Sequence of chain 1.B:
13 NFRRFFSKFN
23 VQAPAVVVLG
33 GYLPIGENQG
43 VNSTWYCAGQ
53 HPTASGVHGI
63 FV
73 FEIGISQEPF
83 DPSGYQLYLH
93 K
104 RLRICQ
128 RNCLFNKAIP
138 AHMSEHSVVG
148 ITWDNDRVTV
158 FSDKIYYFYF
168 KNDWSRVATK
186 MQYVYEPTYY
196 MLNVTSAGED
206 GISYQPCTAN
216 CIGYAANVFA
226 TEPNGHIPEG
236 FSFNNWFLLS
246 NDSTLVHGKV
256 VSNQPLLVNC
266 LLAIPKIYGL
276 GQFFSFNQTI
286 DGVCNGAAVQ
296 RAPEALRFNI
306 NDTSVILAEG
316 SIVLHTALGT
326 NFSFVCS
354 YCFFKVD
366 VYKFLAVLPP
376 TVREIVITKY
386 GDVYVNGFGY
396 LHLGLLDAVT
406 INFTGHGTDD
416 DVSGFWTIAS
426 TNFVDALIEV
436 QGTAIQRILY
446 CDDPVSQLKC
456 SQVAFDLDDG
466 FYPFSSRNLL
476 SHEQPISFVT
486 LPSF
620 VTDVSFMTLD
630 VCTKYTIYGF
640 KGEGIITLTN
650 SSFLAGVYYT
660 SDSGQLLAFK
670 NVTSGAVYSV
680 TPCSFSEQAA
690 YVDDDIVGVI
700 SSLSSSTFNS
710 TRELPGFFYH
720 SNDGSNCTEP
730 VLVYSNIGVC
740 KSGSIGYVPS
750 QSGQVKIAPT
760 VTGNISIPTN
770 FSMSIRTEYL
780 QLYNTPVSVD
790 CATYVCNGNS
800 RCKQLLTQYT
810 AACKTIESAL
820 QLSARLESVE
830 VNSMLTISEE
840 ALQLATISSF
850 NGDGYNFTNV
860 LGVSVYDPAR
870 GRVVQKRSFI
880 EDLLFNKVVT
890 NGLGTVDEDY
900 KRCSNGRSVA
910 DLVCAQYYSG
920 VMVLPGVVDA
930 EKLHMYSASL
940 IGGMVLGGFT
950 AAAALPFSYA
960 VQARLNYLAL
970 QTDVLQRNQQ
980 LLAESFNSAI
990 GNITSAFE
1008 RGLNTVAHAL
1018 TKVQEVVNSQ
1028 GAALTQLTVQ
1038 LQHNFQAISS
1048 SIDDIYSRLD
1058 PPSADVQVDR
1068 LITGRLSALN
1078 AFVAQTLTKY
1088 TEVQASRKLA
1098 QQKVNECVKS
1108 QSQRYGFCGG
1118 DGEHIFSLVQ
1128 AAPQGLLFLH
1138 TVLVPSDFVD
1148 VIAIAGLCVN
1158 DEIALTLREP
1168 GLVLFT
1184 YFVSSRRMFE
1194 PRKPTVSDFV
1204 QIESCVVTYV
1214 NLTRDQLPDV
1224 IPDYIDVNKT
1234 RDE

A small-molecule ligand and the protein it binds are described below.
Small molecule (SMILES): CC(=O)N[C@H]1[C@H](O[C@H]2[C@H](O)[C@@H](NC(C)=O)CO[C@@H]2CO)O[C@H](CO)[C@@H](O[C@@H]2O[C@H](CO)[C@@H](O)[C@H](O)[C@@H]2O)[C@@H]1O

Binding-site contacts:
Ligand atom O7 contacts residue ASN763 of chain 1.B at 4.2 Å.
Ligand atom O7 contacts residue ILE1149 of chain 1.B at 4.2 Å.
Ligand atom N2 contacts residue ASN763 of chain 1.B at 2.8 Å (h-bond).
Ligand atom C1 contacts residue ASN763 of chain 1.B at 1.4 Å.
Ligand atom C8 contacts residue ASP1147 of chain 1.B at 4.4 Å.
Ligand atom O5 contacts residue ASN763 of chain 1.B at 2.4 Å (h-bond).
Ligand atom C4 contacts residue ASN763 of chain 1.B at 4.3 Å.
Ligand atom C3 contacts residue ASN763 of chain 1.B at 3.8 Å.
Ligand atom C5 contacts residue ASN763 of chain 1.B at 3.6 Å.
Ligand atom C7 contacts residue ASN763 of chain 1.B at 3.9 Å.
Ligand atom C2 contacts residue ASN763 of chain 1.B at 2.5 Å.